Sequence of chain 3.C:
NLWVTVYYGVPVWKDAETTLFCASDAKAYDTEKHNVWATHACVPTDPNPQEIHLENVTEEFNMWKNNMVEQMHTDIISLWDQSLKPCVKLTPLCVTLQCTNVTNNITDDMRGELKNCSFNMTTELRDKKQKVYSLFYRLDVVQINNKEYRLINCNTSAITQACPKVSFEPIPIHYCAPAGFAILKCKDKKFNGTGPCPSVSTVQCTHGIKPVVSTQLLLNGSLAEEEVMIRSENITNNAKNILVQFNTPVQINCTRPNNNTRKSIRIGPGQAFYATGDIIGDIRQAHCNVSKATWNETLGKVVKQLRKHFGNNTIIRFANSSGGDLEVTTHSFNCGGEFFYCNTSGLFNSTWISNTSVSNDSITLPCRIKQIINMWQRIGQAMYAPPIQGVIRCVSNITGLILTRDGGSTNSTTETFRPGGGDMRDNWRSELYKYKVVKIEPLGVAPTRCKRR

A small-molecule ligand and the protein it binds are described below.
Small molecule (SMILES): CC(=O)N[C@@H]1[C@@H](O)[C@H](O)[C@@H](CO)O[C@H]1O

Binding-site contacts:
Ligand atom O7 contacts residue ASN332 of chain 3.C at 3.7 Å.
Ligand atom O7 contacts residue SER333 of chain 3.C at 3.2 Å (h-bond).
Ligand atom C8 contacts residue SER333 of chain 3.C at 3.3 Å.
Ligand atom C4 contacts residue ASN332 of chain 3.C at 4.2 Å.
Ligand atom N2 contacts residue ASN332 of chain 3.C at 2.9 Å (h-bond).
Ligand atom C5 contacts residue ASN332 of chain 3.C at 3.7 Å.
Ligand atom O5 contacts residue SER357 of chain 3.C at 3.8 Å.
Ligand atom C7 contacts residue SER333 of chain 3.C at 3.4 Å.
Ligand atom C8 contacts residue GLY335 of chain 3.C at 4.3 Å.
Ligand atom C7 contacts residue SER334 of chain 3.C at 4.2 Å.
Ligand atom C2 contacts residue SER357 of chain 3.C at 4.4 Å.
Ligand atom O5 contacts residue ASN332 of chain 3.C at 2.4 Å (h-bond).
Ligand atom C3 contacts residue ASN332 of chain 3.C at 3.8 Å.
Ligand atom C8 contacts residue SER334 of chain 3.C at 3.7 Å.
Ligand atom C1 contacts residue SER357 of chain 3.C at 3.9 Å.
Ligand atom C1 contacts residue ASN332 of chain 3.C at 1.4 Å.
Ligand atom C2 contacts residue ASN332 of chain 3.C at 2.5 Å.
Ligand atom C7 contacts residue ASN332 of chain 3.C at 3.5 Å.
Ligand atom O7 contacts residue SER334 of chain 3.C at 3.8 Å.
Ligand atom N2 contacts residue SER333 of chain 3.C at 4.3 Å.